Sequence of chain 3.A:
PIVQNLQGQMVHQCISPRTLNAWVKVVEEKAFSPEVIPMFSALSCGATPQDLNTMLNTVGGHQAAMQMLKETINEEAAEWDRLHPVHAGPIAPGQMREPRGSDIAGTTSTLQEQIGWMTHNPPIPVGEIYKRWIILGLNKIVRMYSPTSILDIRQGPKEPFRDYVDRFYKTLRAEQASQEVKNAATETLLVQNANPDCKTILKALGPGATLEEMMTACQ

Sequence of chain 4.A:
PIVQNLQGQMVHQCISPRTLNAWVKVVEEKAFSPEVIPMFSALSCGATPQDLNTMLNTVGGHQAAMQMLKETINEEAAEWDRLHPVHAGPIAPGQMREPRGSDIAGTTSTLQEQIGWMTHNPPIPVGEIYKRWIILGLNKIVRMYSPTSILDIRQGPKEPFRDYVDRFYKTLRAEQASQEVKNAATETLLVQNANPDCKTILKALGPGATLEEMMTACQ

A small-molecule ligand and the protein it binds are described below.
Small molecule (SMILES): O=C1C[C@H](c2ccccc2)c2ccc(O)cc2N1

Binding-site contacts:
Ligand atom C07 contacts residue LYS70 of chain 4.A at 3.8 Å.
Ligand atom C17 contacts residue LEU69 of chain 4.A at 4.1 Å (hydrophobic).
Ligand atom C16 contacts residue LYS70 of chain 4.A at 4.1 Å.
Ligand atom C16 contacts residue MET66 of chain 4.A at 3.8 Å (hydrophobic).
Ligand atom C15 contacts residue LEU56 of chain 4.A at 3.7 Å (hydrophobic).
Ligand atom C13 contacts residue LYS70 of chain 4.A at 3.9 Å.
Ligand atom C14 contacts residue LEU56 of chain 4.A at 4.1 Å (hydrophobic).
Ligand atom C03 contacts residue EDO1 of chain 4.C at 3.9 Å.
Ligand atom C02 contacts residue ASN74 of chain 4.A at 3.5 Å.
Ligand atom C02 contacts residue EDO1 of chain 4.C at 4.1 Å.
Ligand atom O10 contacts residue ASN57 of chain 4.A at 3.2 Å (h-bond).
Ligand atom C03 contacts residue LYS70 of chain 4.A at 3.9 Å.
Ligand atom C09 contacts residue ASN57 of chain 4.A at 4.0 Å.
Ligand atom C18 contacts residue ILE73 of chain 4.A at 4.1 Å (hydrophobic).
Ligand atom C11 contacts residue ASN53 of chain 4.A at 3.2 Å.
Ligand atom C12 contacts residue TYR130 of chain 4.A at 3.6 Å (hydrophobic).
Ligand atom O01 contacts residue ASN74 of chain 4.A at 2.7 Å (h-bond).
Ligand atom C04 contacts residue LYS70 of chain 4.A at 3.9 Å.
Ligand atom C03 contacts residue ASN74 of chain 4.A at 3.4 Å.
Ligand atom C02 contacts residue LYS70 of chain 4.A at 4.0 Å.
Ligand atom C17 contacts residue MET66 of chain 4.A at 3.6 Å (hydrophobic).
Ligand atom C17 contacts residue LEU56 of chain 4.A at 3.9 Å (hydrophobic).
Ligand atom C18 contacts residue LEU56 of chain 4.A at 3.9 Å (hydrophobic).
Ligand atom C14 contacts residue LYS70 of chain 4.A at 3.9 Å.
Ligand atom C12 contacts residue ASN53 of chain 4.A at 3.4 Å.
Ligand atom C05 contacts residue LYS70 of chain 4.A at 4.0 Å.
Ligand atom C04 contacts residue TYR130 of chain 4.A at 4.0 Å (hydrophobic).
Ligand atom C14 contacts residue ASN57 of chain 4.A at 3.1 Å.
Ligand atom C13 contacts residue LEU56 of chain 4.A at 4.2 Å (hydrophobic).
Ligand atom C04 contacts residue ILE73 of chain 4.A at 3.9 Å (hydrophobic).
Ligand atom C18 contacts residue LYS70 of chain 4.A at 3.5 Å.
Ligand atom N08 contacts residue LYS70 of chain 4.A at 3.6 Å.
Ligand atom C11 contacts residue ASN57 of chain 4.A at 4.1 Å.
Ligand atom O01 contacts residue EDO1 of chain 4.C at 4.0 Å.
Ligand atom C15 contacts residue ASN57 of chain 4.A at 3.1 Å.
Ligand atom C06 contacts residue LYS70 of chain 4.A at 3.6 Å.
Ligand atom C03 contacts residue ILE73 of chain 4.A at 3.9 Å (hydrophobic).
Ligand atom C17 contacts residue LYS70 of chain 4.A at 3.6 Å.
Ligand atom C15 contacts residue LYS70 of chain 4.A at 4.1 Å.
Ligand atom C16 contacts residue LEU56 of chain 4.A at 3.9 Å (hydrophobic).